Sequence of chain 1.B:
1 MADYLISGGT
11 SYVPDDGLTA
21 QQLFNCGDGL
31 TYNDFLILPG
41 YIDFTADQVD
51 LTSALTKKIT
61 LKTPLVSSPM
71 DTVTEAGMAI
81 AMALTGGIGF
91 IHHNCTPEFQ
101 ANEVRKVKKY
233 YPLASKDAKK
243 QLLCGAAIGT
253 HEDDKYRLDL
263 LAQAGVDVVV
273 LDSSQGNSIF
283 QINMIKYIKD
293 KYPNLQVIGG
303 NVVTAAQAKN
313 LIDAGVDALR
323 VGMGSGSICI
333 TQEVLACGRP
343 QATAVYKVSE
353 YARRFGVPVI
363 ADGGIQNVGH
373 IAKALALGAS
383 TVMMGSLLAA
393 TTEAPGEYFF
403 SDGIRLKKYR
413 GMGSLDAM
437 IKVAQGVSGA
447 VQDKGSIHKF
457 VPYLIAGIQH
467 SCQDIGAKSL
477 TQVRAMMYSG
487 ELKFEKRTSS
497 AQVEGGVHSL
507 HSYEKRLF

This small molecule binds to this protein.
Small molecule (SMILES): O=c1[nH]cnc2c1ncn2[C@@H]1O[C@H](COP(=O)(O)O)[C@@H](O)[C@H]1O

Binding-site contacts:
Ligand atom C1' contacts residue CYS331 of chain 1.B at 3.7 Å (hydrophobic).
Ligand atom O1P contacts residue SER388 of chain 1.B at 2.9 Å (h-bond).
Ligand atom O3P contacts residue GLY328 of chain 1.B at 3.3 Å.
Ligand atom O6 contacts residue GLY415 of chain 1.B at 2.3 Å (h-bond).
Ligand atom O5' contacts residue GLY365 of chain 1.B at 3.4 Å (h-bond).
Ligand atom O2P contacts residue GLY387 of chain 1.B at 3.1 Å (h-bond).
Ligand atom N1 contacts residue CYS331 of chain 1.B at 3.6 Å (h-bond).
Ligand atom C6 contacts residue MET414 of chain 1.B at 3.7 Å (hydrophobic).
Ligand atom O6 contacts residue MET414 of chain 1.B at 2.8 Å (h-bond).
Ligand atom C4 contacts residue NAD1 of chain 1.L at 3.4 Å.
Ligand atom O6 contacts residue GLY413 of chain 1.B at 3.1 Å.
Ligand atom C8 contacts residue MET70 of chain 1.B at 3.5 Å (hydrophobic).
Ligand atom C4 contacts residue CYS331 of chain 1.B at 2.8 Å (hydrophobic).
Ligand atom O3' contacts residue ASP364 of chain 1.B at 3.3 Å.
Ligand atom O3P contacts residue GLY365 of chain 1.B at 3.5 Å.
Ligand atom N3 contacts residue NAD1 of chain 1.L at 3.1 Å.
Ligand atom O3' contacts residue ARG322 of chain 1.B at 3.0 Å (salt-bridge).
Ligand atom O2P contacts residue SER388 of chain 1.B at 2.9 Å (h-bond).
Ligand atom O1P contacts residue SER329 of chain 1.B at 2.9 Å (h-bond).
Ligand atom C6 contacts residue GLY415 of chain 1.B at 3.3 Å.
Ligand atom N7 contacts residue GLY413 of chain 1.B at 3.5 Å.
Ligand atom P contacts residue SER388 of chain 1.B at 3.5 Å.
Ligand atom O1P contacts residue GLY387 of chain 1.B at 3.4 Å.
Ligand atom N9 contacts residue CYS331 of chain 1.B at 3.6 Å (h-bond).
Ligand atom C3' contacts residue SER68 of chain 1.B at 3.2 Å.
Ligand atom P contacts residue SER329 of chain 1.B at 3.6 Å.
Ligand atom O3' contacts residue SER68 of chain 1.B at 3.1 Å (h-bond).
Ligand atom O2' contacts residue NAD1 of chain 1.L at 2.5 Å (h-bond).
Ligand atom C2 contacts residue GLN441 of chain 1.B at 3.3 Å.
Ligand atom C2 contacts residue NAD1 of chain 1.L at 3.5 Å.
Ligand atom N3 contacts residue CYS331 of chain 1.B at 1.6 Å (h-bond).
Ligand atom N7 contacts residue MET414 of chain 1.B at 3.6 Å.
Ligand atom O1P contacts residue TYR411 of chain 1.B at 2.4 Å (h-bond).
Ligand atom C2 contacts residue CYS331 of chain 1.B at 2.3 Å (hydrophobic).
Ligand atom N1 contacts residue GLN441 of chain 1.B at 2.9 Å (h-bond).
Ligand atom C2' contacts residue NAD1 of chain 1.L at 3.5 Å.
Ligand atom C1' contacts residue NAD1 of chain 1.L at 3.6 Å.
Ligand atom O3P contacts residue SER329 of chain 1.B at 2.5 Å (h-bond).
Ligand atom O2' contacts residue ASP364 of chain 1.B at 3.4 Å (salt-bridge).
Ligand atom O3' contacts residue MET385 of chain 1.B at 3.6 Å.